The protein below binds the small molecule below.
Small molecule (SMILES): Nc1ncnc2c1ncn2[C@@H]1O[C@H](CO[P](=O)(O)OS(=O)(=O)O)[C@@H](O)[C@H]1O

Binding-site contacts:
Ligand atom N1 contacts residue GLY153 of chain 1.C at 3.5 Å (h-bond).
Ligand atom C8 contacts residue PHE74 of chain 1.C at 3.3 Å (hydrophobic).
Ligand atom N3 contacts residue PHE74 of chain 1.C at 3.7 Å.
Ligand atom O3B contacts residue ARG79 of chain 1.C at 2.8 Å (salt-bridge).
Ligand atom O2B contacts residue SER106 of chain 1.C at 3.0 Å (h-bond).
Ligand atom C6 contacts residue PHE154 of chain 1.C at 3.4 Å (hydrophobic).
Ligand atom N1 contacts residue THR155 of chain 1.C at 3.6 Å (h-bond).
Ligand atom C2' contacts residue LEU142 of chain 1.C at 3.5 Å (hydrophobic).
Ligand atom C5' contacts residue ILE105 of chain 1.C at 3.5 Å (hydrophobic).
Ligand atom N6 contacts residue PHE74 of chain 1.C at 3.7 Å.
Ligand atom N3 contacts residue PHE154 of chain 1.C at 3.7 Å.
Ligand atom C2 contacts residue THR155 of chain 1.C at 3.6 Å.
Ligand atom C6 contacts residue PHE74 of chain 1.C at 3.6 Å (hydrophobic).
Ligand atom N7 contacts residue PHE74 of chain 1.C at 3.2 Å.
Ligand atom C4 contacts residue PHE74 of chain 1.C at 3.4 Å (hydrophobic).
Ligand atom O1B contacts residue ARG65 of chain 1.C at 3.0 Å (salt-bridge).
Ligand atom N6 contacts residue GLY153 of chain 1.C at 3.0 Å (h-bond).
Ligand atom O1A contacts residue ASN82 of chain 1.C at 2.9 Å (h-bond).
Ligand atom O3' contacts residue SER34 of chain 1.C at 3.3 Å (h-bond).
Ligand atom C2 contacts residue ARG79 of chain 1.C at 3.5 Å.
Ligand atom C4' contacts residue ASP62 of chain 1.C at 3.7 Å.
Ligand atom N6 contacts residue LYS152 of chain 1.C at 3.5 Å (salt-bridge).
Ligand atom C5 contacts residue PHE154 of chain 1.C at 3.7 Å (hydrophobic).
Ligand atom O4' contacts residue PHE74 of chain 1.C at 3.5 Å.
Ligand atom O3' contacts residue ANP1 of chain 1.O at 2.7 Å (h-bond).
Ligand atom N9 contacts residue PHE74 of chain 1.C at 3.3 Å.
Ligand atom O5' contacts residue PHE74 of chain 1.C at 3.7 Å.
Ligand atom N1 contacts residue PHE154 of chain 1.C at 3.6 Å.
Ligand atom O3B contacts residue PRO107 of chain 1.C at 3.5 Å.
Ligand atom O2A contacts residue ILE105 of chain 1.C at 2.9 Å (h-bond).
Ligand atom O1A contacts residue ARG65 of chain 1.C at 2.8 Å (salt-bridge).
Ligand atom O2' contacts residue LYS140 of chain 1.C at 3.4 Å (salt-bridge).
Ligand atom N1 contacts residue ARG79 of chain 1.C at 3.0 Å (salt-bridge).
Ligand atom O2' contacts residue ASP62 of chain 1.C at 3.6 Å.
Ligand atom O1B contacts residue ASN82 of chain 1.C at 2.7 Å (h-bond).
Ligand atom O2B contacts residue ILE105 of chain 1.C at 3.2 Å (h-bond).
Ligand atom O2' contacts residue LEU142 of chain 1.C at 3.2 Å.
Ligand atom O2A contacts residue ALA104 of chain 1.C at 3.2 Å.
Ligand atom C5 contacts residue PHE74 of chain 1.C at 3.6 Å (hydrophobic).
Ligand atom C4 contacts residue PHE154 of chain 1.C at 3.6 Å (hydrophobic).

Sequence of chain 1.C:
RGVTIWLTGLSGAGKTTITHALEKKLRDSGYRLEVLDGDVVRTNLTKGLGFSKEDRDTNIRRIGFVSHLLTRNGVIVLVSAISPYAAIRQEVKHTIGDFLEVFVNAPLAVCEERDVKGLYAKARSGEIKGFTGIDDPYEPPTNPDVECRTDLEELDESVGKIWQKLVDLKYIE